The small molecule below binds the protein below.
Small molecule (SMILES): CC(=O)N[C@@H]1[C@@H](O)[C@H](O)[C@@H](CO)O[C@H]1O

Sequence of chain 1.B:
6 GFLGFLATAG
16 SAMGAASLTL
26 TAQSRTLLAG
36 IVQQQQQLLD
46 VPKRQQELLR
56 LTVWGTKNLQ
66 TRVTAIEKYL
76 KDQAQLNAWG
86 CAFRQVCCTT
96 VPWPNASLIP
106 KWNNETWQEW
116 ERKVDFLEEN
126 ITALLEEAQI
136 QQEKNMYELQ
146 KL

Binding-site contacts:
Ligand atom O7 contacts residue ASN70 of chain 1.A at 3.2 Å (h-bond).
Ligand atom C8 contacts residue SER16 of chain 1.B at 3.8 Å.
Ligand atom C7 contacts residue GLY15 of chain 1.B at 4.2 Å.
Ligand atom O7 contacts residue GLY15 of chain 1.B at 4.0 Å.
Ligand atom C2 contacts residue ASN70 of chain 1.A at 2.5 Å.
Ligand atom N2 contacts residue ASN70 of chain 1.A at 3.0 Å (h-bond).
Ligand atom C3 contacts residue ASN70 of chain 1.A at 3.9 Å.
Ligand atom C5 contacts residue ASN70 of chain 1.A at 3.8 Å.
Ligand atom C1 contacts residue ASN70 of chain 1.A at 1.5 Å.
Ligand atom C7 contacts residue ASN70 of chain 1.A at 3.3 Å.
Ligand atom C8 contacts residue GLY15 of chain 1.B at 3.3 Å.
Ligand atom O5 contacts residue ASN70 of chain 1.A at 2.5 Å (h-bond).
Ligand atom C8 contacts residue ASN70 of chain 1.A at 4.1 Å.
Ligand atom C4 contacts residue ASN70 of chain 1.A at 4.4 Å.

Sequence of chain 1.A:
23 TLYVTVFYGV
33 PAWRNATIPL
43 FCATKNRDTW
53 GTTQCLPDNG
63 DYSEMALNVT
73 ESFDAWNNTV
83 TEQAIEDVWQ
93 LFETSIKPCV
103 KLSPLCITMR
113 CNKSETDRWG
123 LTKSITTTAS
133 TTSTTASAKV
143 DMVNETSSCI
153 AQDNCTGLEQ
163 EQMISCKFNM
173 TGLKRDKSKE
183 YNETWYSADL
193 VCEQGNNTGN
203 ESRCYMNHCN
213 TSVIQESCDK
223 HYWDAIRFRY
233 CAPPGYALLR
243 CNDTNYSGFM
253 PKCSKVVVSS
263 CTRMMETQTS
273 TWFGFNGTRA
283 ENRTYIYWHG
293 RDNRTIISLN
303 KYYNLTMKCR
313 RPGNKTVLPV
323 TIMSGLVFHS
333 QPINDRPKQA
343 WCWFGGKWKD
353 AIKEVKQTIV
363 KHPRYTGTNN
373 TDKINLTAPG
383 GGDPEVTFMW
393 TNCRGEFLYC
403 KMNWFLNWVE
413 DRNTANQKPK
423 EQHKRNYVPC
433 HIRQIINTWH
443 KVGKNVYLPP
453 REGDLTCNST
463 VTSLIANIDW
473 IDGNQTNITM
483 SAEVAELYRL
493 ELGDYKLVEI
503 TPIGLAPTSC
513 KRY